A protein and the small-molecule ligand that binds it are described below.
Small molecule (SMILES): CC(C)C[C@@H]1NC(=O)[C@H](CCC(=O)O)NC(=O)CNC(=O)[C@H](CCCN=C(N)N)NC(=O)[C@H](Cc2cnc[nH]2)NC(=O)[C@H](Cc2ccc(O)cc2)NC(=O)[C@H](C)NC(=O)[C@@H]2CSSC[C@H](NC(=O)[C@H](CC3=c4ccccc4=NC3)NC(=O)[C@H](C(C)C)NC1=O)C(=O)N[C@@H]([C@@H](C)O)C(=O)N[C@H](C=O)CCSSCC[C@H](N)C(=O)N[C@@H](CC(=O)O)C(=O)N2

Binding-site contacts:
Ligand atom NE2 contacts residue GLU145 of chain 1.B at 3.3 Å (salt-bridge).
Ligand atom CE1 contacts residue GLU147 of chain 1.B at 3.6 Å.
Ligand atom CG2 contacts residue ASN199 of chain 1.B at 3.4 Å.
Ligand atom N contacts residue ASN199 of chain 1.B at 3.6 Å (h-bond).
Ligand atom CG contacts residue TYR201 of chain 1.B at 3.6 Å (hydrophobic).
Ligand atom OG1 contacts residue ASN199 of chain 1.B at 3.4 Å (h-bond).
Ligand atom CG1 contacts residue LEU16 of chain 1.B at 3.6 Å (hydrophobic).
Ligand atom OE2 contacts residue ARG20 of chain 1.B at 3.5 Å (salt-bridge).
Ligand atom NH2 contacts residue GLU145 of chain 1.B at 3.3 Å.
Ligand atom CE3 contacts residue HIS200 of chain 1.B at 3.6 Å.
Ligand atom OD2 contacts residue HIS198 of chain 1.B at 3.6 Å (h-bond).
Ligand atom ND1 contacts residue TYR201 of chain 1.B at 3.1 Å (h-bond).
Ligand atom OE1 contacts residue MET17 of chain 1.B at 3.6 Å.
Ligand atom CB contacts residue ASN199 of chain 1.B at 3.6 Å.
Ligand atom O contacts residue LEU16 of chain 1.B at 3.4 Å (h-bond).
Ligand atom NE contacts residue GLU147 of chain 1.B at 2.8 Å (salt-bridge).
Ligand atom O contacts residue MET17 of chain 1.B at 3.4 Å.
Ligand atom OG1 contacts residue HIS198 of chain 1.B at 2.9 Å (h-bond).
Ligand atom O contacts residue ASN199 of chain 1.B at 3.5 Å (h-bond).
Ligand atom CD2 contacts residue HIS200 of chain 1.B at 3.3 Å.
Ligand atom CE2 contacts residue HIS200 of chain 1.B at 3.5 Å.
Ligand atom CB contacts residue TYR201 of chain 1.B at 3.6 Å (hydrophobic).
Ligand atom C contacts residue ASN199 of chain 1.B at 3.5 Å.
Ligand atom O contacts residue TYR201 of chain 1.B at 3.4 Å.
Ligand atom CD2 contacts residue MET193 of chain 1.B at 3.5 Å (hydrophobic).
Ligand atom CA contacts residue ASN199 of chain 1.B at 3.3 Å.
Ligand atom CD2 contacts residue ILE18 of chain 1.B at 3.4 Å (hydrophobic).
Ligand atom CG1 contacts residue ASN199 of chain 1.B at 3.3 Å.
Ligand atom NH1 contacts residue GLU145 of chain 1.B at 3.0 Å (salt-bridge).
Ligand atom CB contacts residue TYR201 of chain 1.B at 3.6 Å (hydrophobic).
Ligand atom O contacts residue ILE18 of chain 1.B at 2.7 Å (h-bond).
Ligand atom N contacts residue ASN199 of chain 1.B at 2.9 Å (h-bond).
Ligand atom NH2 contacts residue GLU147 of chain 1.B at 3.0 Å (salt-bridge).
Ligand atom CB contacts residue MET17 of chain 1.B at 3.4 Å (hydrophobic).
Ligand atom CZ contacts residue GLU147 of chain 1.B at 3.3 Å.
Ligand atom OD1 contacts residue HIS198 of chain 1.B at 3.3 Å.
Ligand atom NH2 contacts residue TRP146 of chain 1.B at 2.6 Å (h-bond).
Ligand atom O contacts residue SER19 of chain 1.B at 2.9 Å (h-bond).
Ligand atom CZ3 contacts residue ILE18 of chain 1.B at 3.5 Å (hydrophobic).
Ligand atom CB contacts residue ASN199 of chain 1.B at 3.5 Å.

Sequence of chain 1.B:
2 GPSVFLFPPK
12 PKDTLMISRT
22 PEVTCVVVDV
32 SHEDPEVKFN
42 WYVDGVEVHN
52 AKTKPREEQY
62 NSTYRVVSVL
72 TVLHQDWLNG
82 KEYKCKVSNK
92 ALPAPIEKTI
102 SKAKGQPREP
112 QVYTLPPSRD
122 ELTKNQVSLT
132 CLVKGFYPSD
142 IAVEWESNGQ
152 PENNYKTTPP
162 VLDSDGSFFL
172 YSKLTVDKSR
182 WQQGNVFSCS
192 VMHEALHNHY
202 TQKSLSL